Sequence of chain 1.A:
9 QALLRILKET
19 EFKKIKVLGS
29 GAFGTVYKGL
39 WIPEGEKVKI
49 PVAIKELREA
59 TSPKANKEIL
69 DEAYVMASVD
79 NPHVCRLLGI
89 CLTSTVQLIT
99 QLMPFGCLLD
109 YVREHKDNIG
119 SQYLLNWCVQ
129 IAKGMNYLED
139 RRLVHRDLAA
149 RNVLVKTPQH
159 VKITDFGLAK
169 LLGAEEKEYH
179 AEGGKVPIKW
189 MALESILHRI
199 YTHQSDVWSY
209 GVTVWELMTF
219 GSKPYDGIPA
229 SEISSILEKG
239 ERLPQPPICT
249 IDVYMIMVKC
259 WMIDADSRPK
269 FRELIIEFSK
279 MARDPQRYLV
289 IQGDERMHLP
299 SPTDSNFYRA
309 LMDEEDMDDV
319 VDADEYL

Binding-site contacts:
Ligand atom N26 contacts residue MET101 of chain 1.A at 2.9 Å (h-bond).
Ligand atom F37 contacts residue CYS83 of chain 1.A at 3.6 Å.
Ligand atom CL1 contacts residue LYS53 of chain 1.A at 3.6 Å.
Ligand atom CL1 contacts residue LEU96 of chain 1.A at 3.3 Å.
Ligand atom F35 contacts residue PHE164 of chain 1.A at 2.9 Å.
Ligand atom O32 contacts residue SER28 of chain 1.A at 3.5 Å (h-bond).
Ligand atom C1 contacts residue ASP163 of chain 1.A at 3.6 Å.
Ligand atom O34 contacts residue LYS53 of chain 1.A at 3.7 Å.
Ligand atom C5 contacts residue ASP163 of chain 1.A at 3.4 Å.
Ligand atom C4 contacts residue ASP163 of chain 1.A at 3.7 Å.
Ligand atom C8 contacts residue MET101 of chain 1.A at 3.6 Å (hydrophobic).
Ligand atom C8 contacts residue GLN99 of chain 1.A at 3.4 Å.
Ligand atom C6 contacts residue THR162 of chain 1.A at 3.5 Å.
Ligand atom C16 contacts residue ALA51 of chain 1.A at 3.6 Å (hydrophobic).
Ligand atom C8 contacts residue ALA51 of chain 1.A at 3.5 Å (hydrophobic).
Ligand atom F36 contacts residue THR98 of chain 1.A at 3.4 Å.
Ligand atom N28 contacts residue LEU100 of chain 1.A at 3.6 Å.
Ligand atom F35 contacts residue CYS83 of chain 1.A at 3.2 Å.
Ligand atom N26 contacts residue LEU152 of chain 1.A at 3.7 Å.
Ligand atom F36 contacts residue ARG84 of chain 1.A at 3.5 Å.
Ligand atom F37 contacts residue ARG84 of chain 1.A at 3.6 Å.
Ligand atom C8 contacts residue LEU152 of chain 1.A at 3.4 Å (hydrophobic).
Ligand atom F36 contacts residue LEU85 of chain 1.A at 3.6 Å.
Ligand atom CL1 contacts residue THR98 of chain 1.A at 3.5 Å.
Ligand atom C4 contacts residue LEU96 of chain 1.A at 3.7 Å (hydrophobic).
Ligand atom F35 contacts residue THR162 of chain 1.A at 3.2 Å.
Ligand atom N28 contacts residue MET101 of chain 1.A at 2.8 Å (h-bond).
Ligand atom C2 contacts residue PHE164 of chain 1.A at 3.7 Å (hydrophobic).
Ligand atom F37 contacts residue MET74 of chain 1.A at 3.6 Å.
Ligand atom F37 contacts residue PHE164 of chain 1.A at 3.2 Å.
Ligand atom C21 contacts residue PHE305 of chain 1.A at 3.6 Å (hydrophobic).
Ligand atom N27 contacts residue ALA51 of chain 1.A at 3.3 Å.
Ligand atom C1 contacts residue PHE164 of chain 1.A at 3.5 Å (hydrophobic).
Ligand atom N27 contacts residue THR98 of chain 1.A at 3.6 Å.
Ligand atom C7 contacts residue THR98 of chain 1.A at 3.7 Å.
Ligand atom C13 contacts residue LYS53 of chain 1.A at 3.6 Å.
Ligand atom C21 contacts residue MET101 of chain 1.A at 3.4 Å (hydrophobic).
Ligand atom N27 contacts residue LEU152 of chain 1.A at 3.5 Å.
Ligand atom C5 contacts residue THR162 of chain 1.A at 3.6 Å.
Ligand atom F37 contacts residue LEU85 of chain 1.A at 3.2 Å.

A protein and the small-molecule ligand that binds it are described below.
Small molecule (SMILES): CS(=O)(=O)CCNC(=O)C1=Cc2c(ncnc2Nc2ccc(Oc3cccc(C(F)(F)F)c3)c(Cl)c2)NCC1